Sequence of chain 1.A:
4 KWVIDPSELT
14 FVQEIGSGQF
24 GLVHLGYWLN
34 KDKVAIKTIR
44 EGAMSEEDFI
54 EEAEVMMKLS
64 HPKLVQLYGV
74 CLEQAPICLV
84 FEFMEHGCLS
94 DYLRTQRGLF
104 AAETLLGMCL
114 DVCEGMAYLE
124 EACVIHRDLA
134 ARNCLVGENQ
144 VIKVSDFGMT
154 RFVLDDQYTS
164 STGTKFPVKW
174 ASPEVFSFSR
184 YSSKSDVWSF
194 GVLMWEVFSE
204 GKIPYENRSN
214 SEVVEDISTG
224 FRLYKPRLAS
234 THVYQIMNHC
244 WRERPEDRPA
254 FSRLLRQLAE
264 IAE

Binding-site contacts:
Ligand atom N8 contacts residue MET87 of chain 1.A at 3.9 Å.
Ligand atom C17 contacts residue ILE18 of chain 1.A at 3.4 Å (hydrophobic).
Ligand atom O12 contacts residue LYS40 of chain 1.A at 2.9 Å (salt-bridge).
Ligand atom N8 contacts residue LEU138 of chain 1.A at 3.6 Å.
Ligand atom N8 contacts residue ALA38 of chain 1.A at 3.6 Å.
Ligand atom C21 contacts residue ILE18 of chain 1.A at 3.5 Å (hydrophobic).
Ligand atom C3 contacts residue LEU138 of chain 1.A at 4.0 Å (hydrophobic).
Ligand atom C7 contacts residue GLU85 of chain 1.A at 3.7 Å.
Ligand atom C15 contacts residue GLY90 of chain 1.A at 3.9 Å.
Ligand atom N11 contacts residue LEU138 of chain 1.A at 3.7 Å.
Ligand atom O23 contacts residue ILE18 of chain 1.A at 4.0 Å.
Ligand atom O9 contacts residue ALA38 of chain 1.A at 3.3 Å.
Ligand atom C22 contacts residue ILE18 of chain 1.A at 3.2 Å (hydrophobic).
Ligand atom O23 contacts residue GLY19 of chain 1.A at 3.9 Å.
Ligand atom O9 contacts residue PHE86 of chain 1.A at 3.6 Å.
Ligand atom N8 contacts residue GLU85 of chain 1.A at 2.9 Å (salt-bridge).
Ligand atom C26 contacts residue SER20 of chain 1.A at 3.9 Å.
Ligand atom C15 contacts residue GLU88 of chain 1.A at 3.4 Å.
Ligand atom C19 contacts residue ILE18 of chain 1.A at 3.9 Å (hydrophobic).
Ligand atom C20 contacts residue ILE18 of chain 1.A at 3.3 Å (hydrophobic).
Ligand atom O9 contacts residue MET87 of chain 1.A at 2.8 Å (h-bond).
Ligand atom C7 contacts residue ALA38 of chain 1.A at 3.3 Å (hydrophobic).
Ligand atom O12 contacts residue LEU138 of chain 1.A at 3.6 Å.
Ligand atom C25 contacts residue VAL26 of chain 1.A at 3.8 Å (hydrophobic).
Ligand atom N1 contacts residue GLY90 of chain 1.A at 3.8 Å.
Ligand atom C13 contacts residue ILE18 of chain 1.A at 3.9 Å (hydrophobic).
Ligand atom C13 contacts residue GLY90 of chain 1.A at 3.7 Å.
Ligand atom N2 contacts residue GLY90 of chain 1.A at 3.9 Å.
Ligand atom C7 contacts residue MET87 of chain 1.A at 3.8 Å (hydrophobic).
Ligand atom C7 contacts residue LEU138 of chain 1.A at 3.8 Å (hydrophobic).
Ligand atom O9 contacts residue GLU85 of chain 1.A at 3.6 Å.
Ligand atom N6 contacts residue ALA38 of chain 1.A at 3.9 Å.
Ligand atom N8 contacts residue PHE84 of chain 1.A at 3.7 Å.
Ligand atom C18 contacts residue ILE18 of chain 1.A at 3.8 Å (hydrophobic).
Ligand atom C14 contacts residue GLY90 of chain 1.A at 3.5 Å.
Ligand atom N6 contacts residue LEU138 of chain 1.A at 3.6 Å.
Ligand atom C5 contacts residue MET87 of chain 1.A at 3.9 Å (hydrophobic).
Ligand atom C14 contacts residue MET87 of chain 1.A at 3.4 Å (hydrophobic).
Ligand atom C10 contacts residue LEU138 of chain 1.A at 3.5 Å (hydrophobic).
Ligand atom C10 contacts residue LYS40 of chain 1.A at 3.8 Å.

The small molecule below binds the protein below.
Small molecule (SMILES): CC(C)Oc1ccc2cccc(-n3cc(NC(N)=O)c(C(N)=O)n3)c2c1